Binding-site contacts:
Ligand atom C1 contacts residue LYS155 of chain 1.B at 2.5 Å.
Ligand atom C1 contacts residue THR44 of chain 1.B at 3.7 Å.
Ligand atom C6 contacts residue THR44 of chain 1.B at 3.4 Å.
Ligand atom C4 contacts residue GXV1 of chain 1.J at 3.0 Å.
Ligand atom O1 contacts residue THR43 of chain 1.B at 3.0 Å (h-bond).
Ligand atom O1 contacts residue LYS155 of chain 1.B at 2.8 Å (salt-bridge).
Ligand atom C1 contacts residue PHE130 of chain 1.B at 3.6 Å (hydrophobic).
Ligand atom O6 contacts residue GXV1 of chain 1.J at 0.9 Å.
Ligand atom O4 contacts residue LYS155 of chain 1.B at 2.8 Å (salt-bridge).
Ligand atom O2 contacts residue THR44 of chain 1.B at 2.5 Å (h-bond).
Ligand atom C2 contacts residue LYS155 of chain 1.B at 1.4 Å.
Ligand atom C5 contacts residue GXV1 of chain 1.J at 1.9 Å.
Ligand atom C3 contacts residue THR44 of chain 1.B at 4.0 Å.
Ligand atom O6 contacts residue LEU242 of chain 1.B at 3.8 Å.
Ligand atom C1 contacts residue THR43 of chain 1.B at 3.6 Å.
Ligand atom O4 contacts residue PHE130 of chain 1.B at 3.6 Å.
Ligand atom C4 contacts residue LYS155 of chain 1.B at 3.3 Å.
Ligand atom O6 contacts residue THR44 of chain 1.B at 3.1 Å (h-bond).
Ligand atom O6 contacts residue PHE198 of chain 1.B at 3.8 Å.
Ligand atom C3 contacts residue PRO7 of chain 1.B at 4.1 Å (hydrophobic).
Ligand atom C5 contacts residue THR43 of chain 1.B at 4.0 Å.
Ligand atom C3 contacts residue LYS155 of chain 1.B at 2.5 Å.
Ligand atom C5 contacts residue THR44 of chain 1.B at 3.8 Å.
Ligand atom O1 contacts residue PHE130 of chain 1.B at 2.9 Å.
Ligand atom O5 contacts residue TYR132 of chain 1.B at 2.9 Å (h-bond).
Ligand atom C1 contacts residue PRO7 of chain 1.B at 3.6 Å (hydrophobic).
Ligand atom C6 contacts residue GXV1 of chain 1.J at 1.7 Å.
Ligand atom O4 contacts residue TYR132 of chain 1.B at 3.4 Å.
Ligand atom O4 contacts residue GXV1 of chain 1.J at 3.7 Å.
Ligand atom O5 contacts residue THR43 of chain 1.B at 3.9 Å.
Ligand atom O2 contacts residue PRO7 of chain 1.B at 3.3 Å.
Ligand atom O1 contacts residue GLY42 of chain 1.B at 3.7 Å.
Ligand atom C2 contacts residue PRO7 of chain 1.B at 4.1 Å (hydrophobic).
Ligand atom C6 contacts residue PHE198 of chain 1.B at 3.4 Å (hydrophobic).
Ligand atom O2 contacts residue LYS155 of chain 1.B at 3.7 Å.
Ligand atom C2 contacts residue PHE130 of chain 1.B at 3.7 Å (hydrophobic).
Ligand atom O5 contacts residue GXV1 of chain 1.J at 1.1 Å.
Ligand atom O4 contacts residue THR157 of chain 1.B at 3.4 Å (h-bond).
Ligand atom O2 contacts residue THR43 of chain 1.B at 3.4 Å (h-bond).
Ligand atom O1 contacts residue PHE39 of chain 1.B at 3.4 Å.

Sequence of chain 1.B:
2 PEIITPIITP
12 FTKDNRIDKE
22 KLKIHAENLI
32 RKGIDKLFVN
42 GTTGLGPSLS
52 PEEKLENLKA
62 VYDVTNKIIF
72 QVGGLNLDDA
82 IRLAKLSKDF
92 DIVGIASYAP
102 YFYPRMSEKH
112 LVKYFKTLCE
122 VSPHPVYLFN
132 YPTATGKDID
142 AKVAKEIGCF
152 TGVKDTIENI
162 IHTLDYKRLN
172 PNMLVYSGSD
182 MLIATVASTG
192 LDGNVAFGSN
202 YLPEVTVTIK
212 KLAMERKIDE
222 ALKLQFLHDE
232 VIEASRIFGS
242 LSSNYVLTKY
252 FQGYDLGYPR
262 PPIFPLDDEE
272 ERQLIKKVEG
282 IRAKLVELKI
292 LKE

This small molecule binds to this protein.
Small molecule (SMILES): O=C(O)[C@@H](O)C[C@H](O)[C@H](O)CO